Binding-site contacts:
Ligand atom O0S contacts residue PRO238 of chain 1.A at 3.6 Å.
Ligand atom C0N contacts residue PRO238 of chain 1.A at 3.7 Å (hydrophobic).
Ligand atom C17 contacts residue PHE229 of chain 1.A at 3.4 Å (hydrophobic).
Ligand atom O0Q contacts residue PRO238 of chain 1.A at 3.4 Å (h-bond).
Ligand atom O07 contacts residue TYR183 of chain 1.A at 2.7 Å (h-bond).
Ligand atom C00 contacts residue LYS103 of chain 1.A at 3.7 Å.
Ligand atom F11 contacts residue LEU102 of chain 1.A at 3.5 Å.
Ligand atom C02 contacts residue TYR183 of chain 1.A at 3.2 Å (hydrophobic).
Ligand atom O1C contacts residue TYR183 of chain 1.A at 2.5 Å (h-bond).
Ligand atom C13 contacts residue TYR190 of chain 1.A at 3.5 Å (hydrophobic).
Ligand atom N0M contacts residue VAL108 of chain 1.A at 3.7 Å.
Ligand atom C0N contacts residue VAL108 of chain 1.A at 3.7 Å (hydrophobic).
Ligand atom C17 contacts residue TRP231 of chain 1.A at 3.5 Å (hydrophobic).
Ligand atom F11 contacts residue PRO97 of chain 1.A at 3.7 Å.
Ligand atom O0A contacts residue VAL108 of chain 1.A at 3.1 Å.
Ligand atom C13 contacts residue LEU236 of chain 1.A at 3.8 Å (hydrophobic).
Ligand atom N0M contacts residue PRO238 of chain 1.A at 3.4 Å.
Ligand atom O0Q contacts residue LYS104 of chain 1.A at 3.2 Å.
Ligand atom C01 contacts residue TYR183 of chain 1.A at 3.3 Å (hydrophobic).
Ligand atom N19 contacts residue TRP231 of chain 1.A at 3.5 Å.
Ligand atom S1A contacts residue TYR183 of chain 1.A at 1.6 Å (h-bond).
Ligand atom N19 contacts residue PHE229 of chain 1.A at 3.6 Å.
Ligand atom O1D contacts residue TYR183 of chain 1.A at 2.5 Å (h-bond).
Ligand atom C0D contacts residue LYS103 of chain 1.A at 3.2 Å.
Ligand atom C15 contacts residue LEU236 of chain 1.A at 3.8 Å (hydrophobic).
Ligand atom O1C contacts residue LYS103 of chain 1.A at 3.0 Å (salt-bridge).
Ligand atom C03 contacts residue TYR190 of chain 1.A at 3.7 Å (hydrophobic).
Ligand atom O0S contacts residue PHE229 of chain 1.A at 3.6 Å.
Ligand atom C15 contacts residue PHE229 of chain 1.A at 3.7 Å (hydrophobic).
Ligand atom C0X contacts residue TYR190 of chain 1.A at 3.4 Å (hydrophobic).
Ligand atom O0Q contacts residue LYS105 of chain 1.A at 3.2 Å (salt-bridge).
Ligand atom C15 contacts residue VAL110 of chain 1.A at 3.6 Å (hydrophobic).
Ligand atom C0K contacts residue PRO238 of chain 1.A at 3.6 Å (hydrophobic).
Ligand atom C0Y contacts residue TYR190 of chain 1.A at 3.5 Å (hydrophobic).
Ligand atom C0E contacts residue TYR320 of chain 1.A at 3.4 Å (hydrophobic).
Ligand atom C0P contacts residue TYR320 of chain 1.A at 3.6 Å (hydrophobic).
Ligand atom C17 contacts residue VAL110 of chain 1.A at 3.7 Å (hydrophobic).
Ligand atom N0H contacts residue TYR320 of chain 1.A at 3.7 Å.
Ligand atom C0C contacts residue TYR190 of chain 1.A at 3.8 Å (hydrophobic).
Ligand atom C0Z contacts residue TYR190 of chain 1.A at 3.7 Å (hydrophobic).

Sequence of chain 1.A:
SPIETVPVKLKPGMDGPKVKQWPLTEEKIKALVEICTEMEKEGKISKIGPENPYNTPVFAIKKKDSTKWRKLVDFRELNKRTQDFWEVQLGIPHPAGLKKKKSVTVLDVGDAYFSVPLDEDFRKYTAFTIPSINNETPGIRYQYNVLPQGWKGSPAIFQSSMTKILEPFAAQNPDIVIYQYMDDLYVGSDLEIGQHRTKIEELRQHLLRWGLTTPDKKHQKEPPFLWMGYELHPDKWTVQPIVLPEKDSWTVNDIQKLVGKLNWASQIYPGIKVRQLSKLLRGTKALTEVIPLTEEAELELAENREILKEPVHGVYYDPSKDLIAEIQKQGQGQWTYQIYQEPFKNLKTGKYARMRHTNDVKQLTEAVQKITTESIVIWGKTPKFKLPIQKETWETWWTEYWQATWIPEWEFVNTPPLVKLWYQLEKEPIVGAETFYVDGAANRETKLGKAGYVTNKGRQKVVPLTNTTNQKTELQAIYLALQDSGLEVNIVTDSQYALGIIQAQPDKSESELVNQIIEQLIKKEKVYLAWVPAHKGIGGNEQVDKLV

Sequence of chain 1.B:
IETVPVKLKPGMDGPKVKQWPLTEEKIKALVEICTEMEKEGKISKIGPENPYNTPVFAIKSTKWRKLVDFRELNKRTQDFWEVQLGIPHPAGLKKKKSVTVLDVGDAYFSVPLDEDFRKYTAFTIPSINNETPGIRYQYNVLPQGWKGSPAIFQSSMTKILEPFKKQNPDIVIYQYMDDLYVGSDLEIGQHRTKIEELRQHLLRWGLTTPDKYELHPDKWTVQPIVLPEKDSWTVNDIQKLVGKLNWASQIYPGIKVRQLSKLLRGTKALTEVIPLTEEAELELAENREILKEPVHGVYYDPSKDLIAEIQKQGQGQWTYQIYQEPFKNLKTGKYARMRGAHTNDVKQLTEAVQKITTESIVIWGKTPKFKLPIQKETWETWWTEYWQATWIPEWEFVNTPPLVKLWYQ

The protein below binds the small molecule below.
Small molecule (SMILES): N#C/C=C/c1cc(F)cc(Oc2ccc(OS(=O)(=O)F)cc2OCCn2ccc(=O)[nH]c2=O)c1